The protein below binds the small molecule below.
Small molecule (SMILES): CC(=O)N[C@H]1[C@H](O[C@H]2[C@H](O)[C@@H](NC(C)=O)CO[C@@H]2CO)O[C@H](CO)[C@@H](O[C@@H]2O[C@H](CO)[C@@H](O)[C@H](O)[C@@H]2O)[C@@H]1O

Binding-site contacts:
Ligand atom C4 contacts residue ASN317 of chain 1.B at 4.3 Å.
Ligand atom O5 contacts residue ASN317 of chain 1.B at 2.3 Å (h-bond).
Ligand atom O7 contacts residue PHE316 of chain 1.B at 4.0 Å.
Ligand atom C3 contacts residue ASN317 of chain 1.B at 3.8 Å.
Ligand atom N2 contacts residue ASN317 of chain 1.B at 3.0 Å (h-bond).
Ligand atom C8 contacts residue PHE312 of chain 1.B at 4.0 Å (hydrophobic).
Ligand atom N2 contacts residue GLY313 of chain 1.B at 3.9 Å.
Ligand atom C8 contacts residue GLY313 of chain 1.B at 4.2 Å.
Ligand atom C7 contacts residue ASN317 of chain 1.B at 3.6 Å.
Ligand atom C8 contacts residue PHE316 of chain 1.B at 3.6 Å (hydrophobic).
Ligand atom C1 contacts residue ASN317 of chain 1.B at 1.4 Å.
Ligand atom C7 contacts residue GLY313 of chain 1.B at 4.5 Å.
Ligand atom C7 contacts residue PHE316 of chain 1.B at 4.0 Å (hydrophobic).
Ligand atom C5 contacts residue ASN317 of chain 1.B at 3.7 Å.
Ligand atom C2 contacts residue ASN317 of chain 1.B at 2.5 Å.
Ligand atom O7 contacts residue ASN317 of chain 1.B at 3.8 Å.

Sequence of chain 1.B:
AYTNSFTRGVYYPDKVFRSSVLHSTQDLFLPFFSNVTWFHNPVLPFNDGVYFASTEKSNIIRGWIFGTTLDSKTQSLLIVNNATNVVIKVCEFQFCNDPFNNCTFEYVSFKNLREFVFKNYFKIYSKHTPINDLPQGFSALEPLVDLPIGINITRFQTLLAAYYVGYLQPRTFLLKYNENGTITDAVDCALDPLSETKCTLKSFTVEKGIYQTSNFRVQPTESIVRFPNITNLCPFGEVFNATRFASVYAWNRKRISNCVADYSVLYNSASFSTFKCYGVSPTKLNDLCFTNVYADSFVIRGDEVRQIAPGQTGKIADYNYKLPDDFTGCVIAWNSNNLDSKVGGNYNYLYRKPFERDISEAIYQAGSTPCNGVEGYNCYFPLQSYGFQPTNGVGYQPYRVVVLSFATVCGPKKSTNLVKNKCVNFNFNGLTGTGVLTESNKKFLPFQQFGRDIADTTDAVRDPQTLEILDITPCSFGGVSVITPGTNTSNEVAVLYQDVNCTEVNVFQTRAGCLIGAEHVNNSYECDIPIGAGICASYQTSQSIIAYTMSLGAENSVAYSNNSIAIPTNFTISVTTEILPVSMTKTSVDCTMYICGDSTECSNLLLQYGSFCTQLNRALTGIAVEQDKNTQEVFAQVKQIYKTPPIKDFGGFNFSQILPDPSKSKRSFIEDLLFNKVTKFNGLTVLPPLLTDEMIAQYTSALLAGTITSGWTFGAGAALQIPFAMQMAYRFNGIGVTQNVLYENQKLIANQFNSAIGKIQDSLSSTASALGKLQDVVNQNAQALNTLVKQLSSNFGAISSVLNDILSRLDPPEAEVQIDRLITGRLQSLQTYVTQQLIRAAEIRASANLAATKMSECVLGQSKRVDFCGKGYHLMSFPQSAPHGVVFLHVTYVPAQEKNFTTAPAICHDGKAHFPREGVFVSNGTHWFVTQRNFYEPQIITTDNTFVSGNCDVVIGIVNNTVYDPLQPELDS